Sequence of chain 1.D:
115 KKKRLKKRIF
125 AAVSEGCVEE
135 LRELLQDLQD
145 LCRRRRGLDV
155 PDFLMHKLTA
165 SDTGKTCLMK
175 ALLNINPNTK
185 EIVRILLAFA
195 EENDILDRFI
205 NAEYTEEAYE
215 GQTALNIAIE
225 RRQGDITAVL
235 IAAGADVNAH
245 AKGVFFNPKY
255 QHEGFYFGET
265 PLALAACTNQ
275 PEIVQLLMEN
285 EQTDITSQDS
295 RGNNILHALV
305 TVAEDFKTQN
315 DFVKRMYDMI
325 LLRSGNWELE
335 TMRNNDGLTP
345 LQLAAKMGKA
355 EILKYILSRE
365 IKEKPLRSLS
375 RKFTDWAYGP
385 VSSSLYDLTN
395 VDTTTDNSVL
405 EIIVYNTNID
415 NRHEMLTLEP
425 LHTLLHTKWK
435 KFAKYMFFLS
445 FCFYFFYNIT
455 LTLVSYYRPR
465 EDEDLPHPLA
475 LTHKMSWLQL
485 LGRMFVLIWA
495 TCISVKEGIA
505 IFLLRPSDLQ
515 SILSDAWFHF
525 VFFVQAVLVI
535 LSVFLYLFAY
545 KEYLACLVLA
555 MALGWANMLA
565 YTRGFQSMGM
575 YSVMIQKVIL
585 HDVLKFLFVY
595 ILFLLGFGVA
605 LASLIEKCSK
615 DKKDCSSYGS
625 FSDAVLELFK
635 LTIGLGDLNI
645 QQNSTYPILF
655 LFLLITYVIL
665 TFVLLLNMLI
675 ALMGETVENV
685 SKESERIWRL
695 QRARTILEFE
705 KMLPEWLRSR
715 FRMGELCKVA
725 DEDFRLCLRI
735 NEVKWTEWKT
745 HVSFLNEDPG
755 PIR

The protein below binds the small molecule below.
Small molecule (SMILES): NCCOB(c1ccccc1)c1ccccc1

Binding-site contacts:
Ligand atom C04 contacts residue TYR565 of chain 1.D at 3.2 Å (hydrophobic).
Ligand atom C02 contacts residue SER444 of chain 1.D at 4.3 Å.
Ligand atom C06 contacts residue GLU501 of chain 1.D at 3.2 Å.
Ligand atom C16 contacts residue LYS500 of chain 1.D at 3.7 Å.
Ligand atom C11 contacts residue LEU443 of chain 1.D at 4.3 Å (hydrophobic).
Ligand atom C05 contacts residue TYR565 of chain 1.D at 4.4 Å (hydrophobic).
Ligand atom C09 contacts residue TRP493 of chain 1.D at 3.5 Å (hydrophobic).
Ligand atom C05 contacts residue GLU501 of chain 1.D at 3.8 Å.
Ligand atom C03 contacts residue SER444 of chain 1.D at 3.3 Å.
Ligand atom C06 contacts residue PHE526 of chain 1.D at 4.2 Å (hydrophobic).
Ligand atom C07 contacts residue GLU501 of chain 1.D at 4.2 Å.
Ligand atom C04 contacts residue PHE526 of chain 1.D at 4.0 Å (hydrophobic).
Ligand atom O14 contacts residue LYS500 of chain 1.D at 4.1 Å.
Ligand atom N17 contacts residue CYS496 of chain 1.D at 3.8 Å.
Ligand atom N17 contacts residue LYS500 of chain 1.D at 3.4 Å.
Ligand atom C09 contacts residue SER444 of chain 1.D at 3.3 Å.
Ligand atom C15 contacts residue LYS500 of chain 1.D at 4.1 Å.
Ligand atom C05 contacts residue PHE526 of chain 1.D at 3.5 Å (hydrophobic).
Ligand atom C12 contacts residue SER444 of chain 1.D at 4.1 Å.
Ligand atom C08 contacts residue SER444 of chain 1.D at 3.7 Å.
Ligand atom C10 contacts residue SER444 of chain 1.D at 3.3 Å.
Ligand atom C07 contacts residue LYS500 of chain 1.D at 3.9 Å.
Ligand atom C04 contacts residue SER444 of chain 1.D at 3.8 Å.
Ligand atom C10 contacts residue TRP493 of chain 1.D at 3.9 Å (hydrophobic).
Ligand atom C15 contacts residue CYS496 of chain 1.D at 4.1 Å (hydrophobic).
Ligand atom C13 contacts residue SER444 of chain 1.D at 4.1 Å.
Ligand atom C03 contacts residue TYR565 of chain 1.D at 3.4 Å (hydrophobic).
Ligand atom C11 contacts residue SER444 of chain 1.D at 3.6 Å.